The small molecule below binds the protein below.
Small molecule (SMILES): CC(=O)N[C@@H]1[C@@H](O)[C@H](O)[C@@H](CO)O[C@H]1O

Binding-site contacts:
Ligand atom C3 contacts residue ASN657 of chain 1.C at 3.8 Å.
Ligand atom O5 contacts residue ASN657 of chain 1.C at 2.4 Å (h-bond).
Ligand atom C4 contacts residue ASN657 of chain 1.C at 4.2 Å.
Ligand atom C7 contacts residue ASN657 of chain 1.C at 3.1 Å.
Ligand atom C2 contacts residue ASN657 of chain 1.C at 2.5 Å.
Ligand atom N2 contacts residue ASN657 of chain 1.C at 2.9 Å (h-bond).
Ligand atom C8 contacts residue ASN657 of chain 1.C at 4.3 Å.
Ligand atom O7 contacts residue ASN657 of chain 1.C at 3.0 Å (h-bond).
Ligand atom C5 contacts residue ASN657 of chain 1.C at 3.7 Å.
Ligand atom C1 contacts residue ASN657 of chain 1.C at 1.4 Å.

Sequence of chain 1.C:
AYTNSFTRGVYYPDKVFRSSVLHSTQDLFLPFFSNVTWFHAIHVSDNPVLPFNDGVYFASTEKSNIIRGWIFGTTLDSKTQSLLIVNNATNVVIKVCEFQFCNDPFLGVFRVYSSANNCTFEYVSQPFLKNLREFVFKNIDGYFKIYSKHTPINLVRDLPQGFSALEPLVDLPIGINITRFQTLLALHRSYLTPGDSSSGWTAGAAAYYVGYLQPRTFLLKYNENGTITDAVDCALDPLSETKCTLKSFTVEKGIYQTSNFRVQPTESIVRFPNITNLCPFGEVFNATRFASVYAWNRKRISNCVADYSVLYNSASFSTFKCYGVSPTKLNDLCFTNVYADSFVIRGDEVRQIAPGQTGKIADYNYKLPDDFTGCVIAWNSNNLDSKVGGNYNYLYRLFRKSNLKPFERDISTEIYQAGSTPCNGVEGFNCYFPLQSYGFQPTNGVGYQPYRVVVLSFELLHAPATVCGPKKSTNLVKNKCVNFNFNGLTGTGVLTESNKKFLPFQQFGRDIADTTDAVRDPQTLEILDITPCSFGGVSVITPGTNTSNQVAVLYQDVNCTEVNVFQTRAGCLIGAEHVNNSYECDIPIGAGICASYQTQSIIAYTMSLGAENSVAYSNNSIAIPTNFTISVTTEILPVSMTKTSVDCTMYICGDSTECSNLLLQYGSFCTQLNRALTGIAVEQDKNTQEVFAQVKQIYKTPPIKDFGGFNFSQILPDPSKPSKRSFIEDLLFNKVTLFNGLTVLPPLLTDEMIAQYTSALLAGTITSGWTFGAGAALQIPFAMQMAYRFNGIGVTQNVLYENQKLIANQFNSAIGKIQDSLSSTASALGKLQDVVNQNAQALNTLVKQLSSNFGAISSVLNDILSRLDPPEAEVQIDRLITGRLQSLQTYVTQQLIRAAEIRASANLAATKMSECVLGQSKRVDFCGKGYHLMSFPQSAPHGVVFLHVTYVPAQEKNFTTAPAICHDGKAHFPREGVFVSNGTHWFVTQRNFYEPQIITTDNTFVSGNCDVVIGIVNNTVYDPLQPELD